Binding-site contacts:
Ligand atom C1 contacts residue ASN88 of chain 1.A at 1.4 Å.
Ligand atom C1 contacts residue THR90 of chain 1.A at 4.4 Å.
Ligand atom C3 contacts residue ASN88 of chain 1.A at 3.8 Å.
Ligand atom O5 contacts residue THR90 of chain 1.A at 3.7 Å.
Ligand atom C2 contacts residue ASN88 of chain 1.A at 2.4 Å.
Ligand atom C6 contacts residue THR90 of chain 1.A at 4.2 Å.
Ligand atom O5 contacts residue ASN88 of chain 1.A at 2.3 Å (h-bond).
Ligand atom C5 contacts residue THR90 of chain 1.A at 4.4 Å.
Ligand atom O4 contacts residue ASP56 of chain 1.A at 3.8 Å.
Ligand atom C4 contacts residue ASN88 of chain 1.A at 4.1 Å.
Ligand atom C5 contacts residue ASN88 of chain 1.A at 3.7 Å.
Ligand atom C4 contacts residue ASP56 of chain 1.A at 3.7 Å.
Ligand atom C7 contacts residue ASN88 of chain 1.A at 2.9 Å.
Ligand atom O3 contacts residue ASP56 of chain 1.A at 3.6 Å.
Ligand atom O7 contacts residue ASN88 of chain 1.A at 3.2 Å (h-bond).
Ligand atom C8 contacts residue ASN88 of chain 1.A at 3.7 Å.
Ligand atom N2 contacts residue ASN88 of chain 1.A at 2.7 Å (h-bond).
Ligand atom C3 contacts residue ASP56 of chain 1.A at 4.2 Å.

Sequence of chain 1.A:
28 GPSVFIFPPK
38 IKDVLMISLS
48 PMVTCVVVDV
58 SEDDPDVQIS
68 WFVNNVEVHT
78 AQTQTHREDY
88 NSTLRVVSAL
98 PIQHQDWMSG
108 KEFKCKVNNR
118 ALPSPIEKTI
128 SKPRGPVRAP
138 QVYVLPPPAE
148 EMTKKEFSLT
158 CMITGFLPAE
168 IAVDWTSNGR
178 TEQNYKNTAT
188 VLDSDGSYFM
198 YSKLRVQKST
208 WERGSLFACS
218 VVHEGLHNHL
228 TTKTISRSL

The protein below binds the small molecule below.
Small molecule (SMILES): CC(=O)N[C@@H]1[C@@H](O)[C@H](O)[C@@H](CO)O[C@H]1O